Sequence of chain 1.B:
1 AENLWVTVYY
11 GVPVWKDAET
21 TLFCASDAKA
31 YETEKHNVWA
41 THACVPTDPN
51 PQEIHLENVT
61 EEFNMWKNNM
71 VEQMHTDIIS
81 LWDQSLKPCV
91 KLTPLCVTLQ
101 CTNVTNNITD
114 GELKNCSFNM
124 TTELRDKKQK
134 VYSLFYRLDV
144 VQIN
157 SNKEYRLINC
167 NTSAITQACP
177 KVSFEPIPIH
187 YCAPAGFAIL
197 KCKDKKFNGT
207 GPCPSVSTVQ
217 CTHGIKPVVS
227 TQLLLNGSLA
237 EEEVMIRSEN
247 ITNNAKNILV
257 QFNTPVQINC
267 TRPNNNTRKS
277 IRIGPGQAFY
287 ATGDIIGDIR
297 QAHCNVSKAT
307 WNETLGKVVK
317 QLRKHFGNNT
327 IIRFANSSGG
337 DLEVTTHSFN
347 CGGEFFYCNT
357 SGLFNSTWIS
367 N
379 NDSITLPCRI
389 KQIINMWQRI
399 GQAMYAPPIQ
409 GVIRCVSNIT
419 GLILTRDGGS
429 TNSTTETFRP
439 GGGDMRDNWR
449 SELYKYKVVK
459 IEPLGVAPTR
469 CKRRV

Sequence of chain 3.E:
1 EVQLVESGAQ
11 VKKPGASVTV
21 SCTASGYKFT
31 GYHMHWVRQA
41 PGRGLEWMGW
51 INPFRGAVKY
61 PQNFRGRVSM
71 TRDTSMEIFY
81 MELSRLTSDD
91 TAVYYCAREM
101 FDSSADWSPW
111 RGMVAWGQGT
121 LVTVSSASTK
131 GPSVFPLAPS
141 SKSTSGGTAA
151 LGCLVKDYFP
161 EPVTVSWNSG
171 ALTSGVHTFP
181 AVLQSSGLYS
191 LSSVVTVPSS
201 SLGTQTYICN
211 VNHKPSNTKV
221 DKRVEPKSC

Binding-site contacts:
Ligand atom O2 contacts residue GLU1 of chain 3.E at 3.7 Å.
Ligand atom O6 contacts residue CYS347 of chain 1.B at 3.8 Å.
Ligand atom C7 contacts residue ASN232 of chain 1.B at 3.5 Å.
Ligand atom C5 contacts residue VAL414 of chain 1.B at 3.3 Å (hydrophobic).
Ligand atom C1 contacts residue VAL414 of chain 1.B at 3.8 Å (hydrophobic).
Ligand atom O3 contacts residue CYS413 of chain 1.B at 3.7 Å.
Ligand atom C8 contacts residue ASN346 of chain 1.B at 3.6 Å.
Ligand atom C1 contacts residue ASN232 of chain 1.B at 1.4 Å.
Ligand atom C6 contacts residue ARG412 of chain 1.B at 3.6 Å.
Ligand atom C3 contacts residue ASN232 of chain 1.B at 3.8 Å.
Ligand atom C6 contacts residue GLY348 of chain 1.B at 3.7 Å.
Ligand atom O4 contacts residue VAL414 of chain 1.B at 3.7 Å.
Ligand atom C3 contacts residue VAL414 of chain 1.B at 3.5 Å (hydrophobic).
Ligand atom O5 contacts residue VAL414 of chain 1.B at 4.0 Å.
Ligand atom C1 contacts residue GLU181 of chain 1.B at 3.9 Å.
Ligand atom C5 contacts residue ASN232 of chain 1.B at 3.6 Å.
Ligand atom C4 contacts residue VAL414 of chain 1.B at 3.7 Å (hydrophobic).
Ligand atom O6 contacts residue GLY348 of chain 1.B at 3.9 Å.
Ligand atom C2 contacts residue SER415 of chain 1.B at 3.5 Å.
Ligand atom C2 contacts residue ASN232 of chain 1.B at 2.5 Å.
Ligand atom O5 contacts residue CYS413 of chain 1.B at 3.6 Å.
Ligand atom C3 contacts residue SER415 of chain 1.B at 3.9 Å.
Ligand atom O6 contacts residue GLY348 of chain 1.B at 2.8 Å (h-bond).
Ligand atom N2 contacts residue SER415 of chain 1.B at 3.0 Å (h-bond).
Ligand atom C8 contacts residue LEU231 of chain 1.B at 3.8 Å (hydrophobic).
Ligand atom O5 contacts residue ASN232 of chain 1.B at 2.3 Å (h-bond).
Ligand atom O6 contacts residue NAG1 of chain 1.W at 4.0 Å.
Ligand atom C6 contacts residue CYS413 of chain 1.B at 3.9 Å (hydrophobic).
Ligand atom O7 contacts residue PRO182 of chain 1.B at 3.6 Å.
Ligand atom N2 contacts residue ASN232 of chain 1.B at 3.0 Å (h-bond).
Ligand atom O7 contacts residue GLU181 of chain 1.B at 3.4 Å (salt-bridge).
Ligand atom O3 contacts residue LYS35 of chain 1.B at 4.0 Å.
Ligand atom C4 contacts residue GLU181 of chain 1.B at 3.9 Å.
Ligand atom O3 contacts residue GLU181 of chain 1.B at 3.7 Å.
Ligand atom C7 contacts residue SER415 of chain 1.B at 3.9 Å.
Ligand atom C1 contacts residue SER415 of chain 1.B at 3.3 Å.
Ligand atom C6 contacts residue NAG1 of chain 1.W at 4.0 Å.
Ligand atom O7 contacts residue ASN232 of chain 1.B at 3.5 Å (h-bond).
Ligand atom O6 contacts residue CYS413 of chain 1.B at 3.3 Å.
Ligand atom O5 contacts residue NAG1 of chain 1.W at 3.4 Å (h-bond).

This protein binds this small molecule.
Small molecule (SMILES): CC(=O)N[C@H]1[C@H](O[C@H]2[C@H](O)[C@@H](NC(C)=O)CO[C@@H]2CO)O[C@H](CO)[C@@H](O[C@@H]2O[C@H](CO[C@H]3O[C@H](CO)[C@@H](O)[C@H](O[C@H]4O[C@H](CO)[C@@H](O)[C@H](O)[C@@H]4O)[C@@H]3O)[C@@H](O)[C@H](O[C@H]3O[C@H](CO)[C@@H](O)[C@H](O)[C@@H]3O[C@H]3O[C@H](CO)[C@@H](O)[C@H](O)[C@@H]3O)[C@@H]2O)[C@@H]1O